A small-molecule ligand and the protein it binds are described below.
Small molecule (SMILES): CC(=O)N[C@H]1[C@H](O[C@H]2[C@H](O)[C@@H](NC(C)=O)CO[C@@H]2CO)O[C@H](CO)[C@@H](O[C@@H]2O[C@H](CO[C@H]3O[C@H](CO)[C@@H](O)[C@H](O[C@H]4O[C@H](CO)[C@@H](O)[C@H](O)[C@@H]4O)[C@@H]3O)[C@@H](O)[C@H](O[C@H]3O[C@H](CO)[C@@H](O)[C@H](O)[C@@H]3O[C@H]3O[C@H](CO)[C@@H](O)[C@H](O)[C@@H]3O)[C@@H]2O)[C@@H]1O

Sequence of chain 1.D:
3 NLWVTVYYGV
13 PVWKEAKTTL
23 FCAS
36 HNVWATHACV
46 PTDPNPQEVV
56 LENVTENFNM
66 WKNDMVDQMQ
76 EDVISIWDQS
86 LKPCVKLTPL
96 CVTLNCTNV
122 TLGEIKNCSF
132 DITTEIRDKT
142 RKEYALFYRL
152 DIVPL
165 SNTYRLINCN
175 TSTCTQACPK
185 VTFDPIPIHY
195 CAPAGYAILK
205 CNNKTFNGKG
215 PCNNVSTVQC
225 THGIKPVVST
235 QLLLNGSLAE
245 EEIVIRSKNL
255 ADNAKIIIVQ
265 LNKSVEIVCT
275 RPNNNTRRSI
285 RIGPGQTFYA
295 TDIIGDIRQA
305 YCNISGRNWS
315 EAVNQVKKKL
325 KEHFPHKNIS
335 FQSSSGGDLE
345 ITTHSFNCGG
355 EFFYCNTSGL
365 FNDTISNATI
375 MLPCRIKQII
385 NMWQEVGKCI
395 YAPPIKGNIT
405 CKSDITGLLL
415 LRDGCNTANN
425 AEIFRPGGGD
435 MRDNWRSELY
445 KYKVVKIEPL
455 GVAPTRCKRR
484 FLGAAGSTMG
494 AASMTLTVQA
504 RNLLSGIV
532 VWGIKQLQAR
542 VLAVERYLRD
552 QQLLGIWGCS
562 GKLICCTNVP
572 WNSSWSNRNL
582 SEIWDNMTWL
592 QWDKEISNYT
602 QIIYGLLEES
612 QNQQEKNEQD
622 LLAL

Binding-site contacts:
Ligand atom C1 contacts residue LYS406 of chain 1.D at 4.3 Å.
Ligand atom O3 contacts residue CYS405 of chain 1.D at 3.7 Å.
Ligand atom O4 contacts residue LYS406 of chain 1.D at 4.0 Å.
Ligand atom C6 contacts residue LYS406 of chain 1.D at 4.5 Å.
Ligand atom C8 contacts residue ASN351 of chain 1.D at 3.1 Å.
Ligand atom O3 contacts residue PRO183 of chain 1.D at 3.6 Å (h-bond).
Ligand atom C5 contacts residue LYS406 of chain 1.D at 3.6 Å.
Ligand atom O6 contacts residue ARG281 of chain 1.D at 4.3 Å.
Ligand atom O7 contacts residue CYS405 of chain 1.D at 4.1 Å.
Ligand atom C6 contacts residue THR186 of chain 1.D at 4.1 Å.
Ligand atom O6 contacts residue THR186 of chain 1.D at 3.9 Å.
Ligand atom C3 contacts residue ASN239 of chain 1.D at 3.7 Å.
Ligand atom C8 contacts residue LYS406 of chain 1.D at 4.1 Å.
Ligand atom C5 contacts residue ASN239 of chain 1.D at 3.7 Å.
Ligand atom O7 contacts residue LYS406 of chain 1.D at 3.1 Å (salt-bridge).
Ligand atom O7 contacts residue THR404 of chain 1.D at 4.3 Å.
Ligand atom C6 contacts residue GLY353 of chain 1.D at 4.3 Å.
Ligand atom C8 contacts residue PHE350 of chain 1.D at 4.4 Å (hydrophobic).
Ligand atom C2 contacts residue SER407 of chain 1.D at 4.4 Å.
Ligand atom O6 contacts residue CYS352 of chain 1.D at 4.0 Å.
Ligand atom O5 contacts residue ASN239 of chain 1.D at 2.4 Å (h-bond).
Ligand atom O5 contacts residue LYS406 of chain 1.D at 4.4 Å.
Ligand atom C1 contacts residue ASN239 of chain 1.D at 1.5 Å.
Ligand atom O7 contacts residue ASN239 of chain 1.D at 4.1 Å.
Ligand atom C3 contacts residue CYS405 of chain 1.D at 4.5 Å (hydrophobic).
Ligand atom O7 contacts residue PRO189 of chain 1.D at 4.2 Å.
Ligand atom O6 contacts residue GLY353 of chain 1.D at 4.1 Å.
Ligand atom N2 contacts residue SER407 of chain 1.D at 3.9 Å.
Ligand atom C2 contacts residue ASN239 of chain 1.D at 2.4 Å.
Ligand atom C4 contacts residue LYS406 of chain 1.D at 4.1 Å.
Ligand atom O4 contacts residue ARG281 of chain 1.D at 3.8 Å.
Ligand atom C1 contacts residue SER407 of chain 1.D at 4.0 Å.
Ligand atom C7 contacts residue ASN239 of chain 1.D at 3.7 Å.
Ligand atom C7 contacts residue LYS406 of chain 1.D at 4.0 Å.
Ligand atom C7 contacts residue ASN351 of chain 1.D at 3.5 Å.
Ligand atom O7 contacts residue ASN351 of chain 1.D at 3.3 Å (h-bond).
Ligand atom C8 contacts residue LEU238 of chain 1.D at 4.0 Å (hydrophobic).
Ligand atom C3 contacts residue LYS406 of chain 1.D at 4.0 Å.
Ligand atom C4 contacts residue ASN239 of chain 1.D at 4.2 Å.
Ligand atom N2 contacts residue ASN239 of chain 1.D at 2.8 Å (h-bond).